Sequence of chain 1.E:
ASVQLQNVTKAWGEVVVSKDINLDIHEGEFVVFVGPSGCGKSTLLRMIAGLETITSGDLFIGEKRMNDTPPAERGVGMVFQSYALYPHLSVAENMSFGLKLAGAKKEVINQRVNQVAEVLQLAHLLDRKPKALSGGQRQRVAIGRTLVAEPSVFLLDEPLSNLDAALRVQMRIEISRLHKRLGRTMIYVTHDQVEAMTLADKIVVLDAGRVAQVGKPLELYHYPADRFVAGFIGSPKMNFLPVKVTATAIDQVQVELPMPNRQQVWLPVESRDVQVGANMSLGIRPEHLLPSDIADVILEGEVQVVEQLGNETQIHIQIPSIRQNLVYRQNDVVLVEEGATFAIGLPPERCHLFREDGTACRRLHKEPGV

This protein binds this small molecule.
Small molecule (SMILES): Nc1ncnc2c1ncn2[C@@H]1O[C@H](CO[P](=O)(O)O[P](=O)(O)NP(=O)(O)O)[C@@H](O)[C@H]1O

Binding-site contacts:
Ligand atom O1A contacts residue SER43 of chain 1.E at 3.5 Å.
Ligand atom C4 contacts residue TRP13 of chain 1.E at 3.6 Å (hydrophobic).
Ligand atom O2A contacts residue THR44 of chain 1.E at 2.8 Å (h-bond).
Ligand atom O4' contacts residue VAL18 of chain 1.E at 3.5 Å.
Ligand atom O1B contacts residue GLY41 of chain 1.E at 3.2 Å (h-bond).
Ligand atom O1B contacts residue LYS42 of chain 1.E at 2.9 Å (salt-bridge).
Ligand atom N3B contacts residue GLY39 of chain 1.E at 3.2 Å (h-bond).
Ligand atom C5' contacts residue GLY41 of chain 1.E at 3.7 Å.
Ligand atom C4' contacts residue VAL18 of chain 1.E at 3.8 Å (hydrophobic).
Ligand atom C5 contacts residue TRP13 of chain 1.E at 3.8 Å (hydrophobic).
Ligand atom O2A contacts residue LYS42 of chain 1.E at 3.3 Å (salt-bridge).
Ligand atom PB contacts residue LYS42 of chain 1.E at 3.7 Å.
Ligand atom PA contacts residue SER43 of chain 1.E at 4.0 Å.
Ligand atom PB contacts residue GLY39 of chain 1.E at 3.4 Å.
Ligand atom C6 contacts residue TRP13 of chain 1.E at 3.5 Å (hydrophobic).
Ligand atom O3A contacts residue GLY41 of chain 1.E at 4.1 Å.
Ligand atom O1B contacts residue SER38 of chain 1.E at 4.0 Å.
Ligand atom O2B contacts residue LYS42 of chain 1.E at 3.7 Å.
Ligand atom O1B contacts residue PRO37 of chain 1.E at 3.8 Å.
Ligand atom PA contacts residue THR44 of chain 1.E at 3.5 Å.
Ligand atom O2A contacts residue SER43 of chain 1.E at 3.0 Å (h-bond).
Ligand atom O2B contacts residue MG1 of chain 1.K at 2.7 Å.
Ligand atom C5' contacts residue GLY39 of chain 1.E at 3.4 Å.
Ligand atom C2 contacts residue TRP13 of chain 1.E at 3.6 Å (hydrophobic).
Ligand atom N3B contacts residue MG1 of chain 1.K at 3.2 Å.
Ligand atom C5' contacts residue THR44 of chain 1.E at 3.9 Å.
Ligand atom N6 contacts residue TRP13 of chain 1.E at 3.6 Å.
Ligand atom N3 contacts residue TRP13 of chain 1.E at 3.6 Å.
Ligand atom O3' contacts residue GLY39 of chain 1.E at 3.6 Å (h-bond).
Ligand atom C4' contacts residue GLY39 of chain 1.E at 3.6 Å.
Ligand atom PB contacts residue MG1 of chain 1.K at 3.6 Å.
Ligand atom O1B contacts residue CYS40 of chain 1.E at 3.0 Å (h-bond).
Ligand atom O1B contacts residue GLY39 of chain 1.E at 3.0 Å (h-bond).
Ligand atom N3B contacts residue SER38 of chain 1.E at 3.8 Å.
Ligand atom N3B contacts residue LYS42 of chain 1.E at 3.8 Å.
Ligand atom O5' contacts residue THR44 of chain 1.E at 3.4 Å (h-bond).
Ligand atom O2B contacts residue SER43 of chain 1.E at 2.7 Å (h-bond).
Ligand atom N1 contacts residue TRP13 of chain 1.E at 3.6 Å.
Ligand atom O2A contacts residue GLY41 of chain 1.E at 3.1 Å.
Ligand atom O3A contacts residue GLY39 of chain 1.E at 3.4 Å.